A small-molecule ligand and the protein it binds are described below.
Small molecule (SMILES): Cc1cc(N)nc(C[C@@H]2CNC[C@@H]2OCCCCCc2cccc(N)n2)c1

Sequence of chain 1.A:
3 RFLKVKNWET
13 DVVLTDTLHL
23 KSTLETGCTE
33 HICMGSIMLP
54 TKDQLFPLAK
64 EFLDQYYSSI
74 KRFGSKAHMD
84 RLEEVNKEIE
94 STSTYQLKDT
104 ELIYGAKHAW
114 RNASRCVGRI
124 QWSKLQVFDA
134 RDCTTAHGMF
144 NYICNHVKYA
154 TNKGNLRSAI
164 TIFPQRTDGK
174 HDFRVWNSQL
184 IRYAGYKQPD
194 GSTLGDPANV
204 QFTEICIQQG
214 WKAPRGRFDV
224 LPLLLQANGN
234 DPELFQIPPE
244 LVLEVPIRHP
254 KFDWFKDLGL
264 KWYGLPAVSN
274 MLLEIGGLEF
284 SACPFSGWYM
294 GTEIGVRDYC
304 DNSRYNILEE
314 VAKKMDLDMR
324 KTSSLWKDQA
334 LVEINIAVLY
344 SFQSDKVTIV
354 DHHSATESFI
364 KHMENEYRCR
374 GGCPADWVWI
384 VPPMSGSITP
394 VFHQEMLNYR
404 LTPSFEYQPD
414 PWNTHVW

Binding-site contacts:
Ligand atom C13 contacts residue VAL271 of chain 1.B at 3.8 Å (hydrophobic).
Ligand atom C07 contacts residue MET40 of chain 1.B at 3.7 Å (hydrophobic).
Ligand atom C03 contacts residue MET40 of chain 1.B at 3.7 Å (hydrophobic).
Ligand atom C2' contacts residue HEM1 of chain 1.H at 3.7 Å.
Ligand atom C10 contacts residue HEM1 of chain 1.H at 3.6 Å.
Ligand atom C06 contacts residue HEM1 of chain 1.H at 3.5 Å.
Ligand atom N22 contacts residue TRP291 of chain 1.B at 2.7 Å (h-bond).
Ligand atom C12 contacts residue VAL271 of chain 1.B at 3.2 Å (hydrophobic).
Ligand atom C24 contacts residue HEM1 of chain 1.H at 3.8 Å.
Ligand atom N1' contacts residue HEM1 of chain 1.H at 2.7 Å (h-bond).
Ligand atom C14 contacts residue VAL271 of chain 1.B at 3.8 Å (hydrophobic).
Ligand atom C03 contacts residue TYR410 of chain 1.B at 3.6 Å (hydrophobic).
Ligand atom C11 contacts residue HEM1 of chain 1.H at 3.1 Å.
Ligand atom C23 contacts residue PRO269 of chain 1.B at 3.6 Å (hydrophobic).
Ligand atom N02 contacts residue HEM1 of chain 1.H at 2.8 Å (h-bond).
Ligand atom C08 contacts residue HEM1 of chain 1.H at 3.5 Å.
Ligand atom C2' contacts residue H4B1 of chain 1.I at 3.4 Å.
Ligand atom N01 contacts residue TRP382 of chain 1.B at 3.7 Å.
Ligand atom C13 contacts residue GLU296 of chain 1.B at 3.6 Å.
Ligand atom N21 contacts residue HEM1 of chain 1.H at 3.7 Å.
Ligand atom C07 contacts residue TRP10 of chain 1.A at 3.7 Å (hydrophobic).
Ligand atom N01 contacts residue HEM1 of chain 1.H at 2.7 Å (h-bond).
Ligand atom C22 contacts residue HEM1 of chain 1.H at 3.6 Å.
Ligand atom N22 contacts residue HEM1 of chain 1.H at 3.6 Å.
Ligand atom C5' contacts residue H4B1 of chain 1.I at 3.6 Å.
Ligand atom C23 contacts residue HEM1 of chain 1.H at 3.5 Å.
Ligand atom C02 contacts residue HEM1 of chain 1.H at 3.6 Å.
Ligand atom C22 contacts residue TRP291 of chain 1.B at 3.6 Å (hydrophobic).
Ligand atom C23 contacts residue TRP291 of chain 1.B at 3.7 Å (hydrophobic).
Ligand atom C04 contacts residue MET40 of chain 1.B at 3.8 Å (hydrophobic).
Ligand atom C14 contacts residue HEM1 of chain 1.H at 3.5 Å.
Ligand atom N1' contacts residue H4B1 of chain 1.I at 2.7 Å (h-bond).
Ligand atom N21 contacts residue GLU296 of chain 1.B at 2.9 Å (salt-bridge).
Ligand atom N22 contacts residue GLU296 of chain 1.B at 2.6 Å (salt-bridge).
Ligand atom C2' contacts residue TRP382 of chain 1.B at 3.1 Å (hydrophobic).
Ligand atom C5' contacts residue HEM1 of chain 1.H at 3.2 Å.
Ligand atom C22 contacts residue GLU296 of chain 1.B at 3.5 Å.
Ligand atom N22 contacts residue TYR292 of chain 1.B at 3.6 Å.
Ligand atom N02 contacts residue ARG118 of chain 1.B at 3.4 Å (salt-bridge).
Ligand atom N22 contacts residue PRO269 of chain 1.B at 3.8 Å.

Sequence of chain 1.B:
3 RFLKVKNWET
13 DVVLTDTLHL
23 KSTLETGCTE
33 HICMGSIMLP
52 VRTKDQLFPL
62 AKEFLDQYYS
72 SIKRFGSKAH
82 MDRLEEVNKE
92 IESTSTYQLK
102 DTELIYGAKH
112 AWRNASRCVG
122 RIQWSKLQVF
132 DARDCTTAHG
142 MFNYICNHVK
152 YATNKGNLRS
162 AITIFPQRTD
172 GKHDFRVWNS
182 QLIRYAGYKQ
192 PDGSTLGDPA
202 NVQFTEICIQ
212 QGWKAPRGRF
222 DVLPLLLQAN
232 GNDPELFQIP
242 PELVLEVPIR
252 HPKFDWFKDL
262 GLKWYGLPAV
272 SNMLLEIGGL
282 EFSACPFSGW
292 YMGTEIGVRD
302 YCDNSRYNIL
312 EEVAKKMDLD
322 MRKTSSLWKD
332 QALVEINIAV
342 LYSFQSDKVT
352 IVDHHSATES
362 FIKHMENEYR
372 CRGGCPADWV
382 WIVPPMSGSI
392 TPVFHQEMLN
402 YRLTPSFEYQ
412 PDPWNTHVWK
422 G